The protein below binds the small molecule below.
Small molecule (SMILES): CC(C)C[C@@H](C=O)NC(=O)[C@H](CC(C)C)NC(=O)[C@H](CC(C)C)NC(=O)OCc1ccccc1

Sequence of chain 1.NA:
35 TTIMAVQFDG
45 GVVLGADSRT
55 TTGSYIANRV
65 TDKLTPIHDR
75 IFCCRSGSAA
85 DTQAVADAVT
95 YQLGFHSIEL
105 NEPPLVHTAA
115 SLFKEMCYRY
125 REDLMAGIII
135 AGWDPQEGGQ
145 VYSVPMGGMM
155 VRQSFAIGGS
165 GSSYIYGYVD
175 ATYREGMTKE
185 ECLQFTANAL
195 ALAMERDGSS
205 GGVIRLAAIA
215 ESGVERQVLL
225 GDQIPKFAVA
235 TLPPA

Sequence of chain 1.OA:
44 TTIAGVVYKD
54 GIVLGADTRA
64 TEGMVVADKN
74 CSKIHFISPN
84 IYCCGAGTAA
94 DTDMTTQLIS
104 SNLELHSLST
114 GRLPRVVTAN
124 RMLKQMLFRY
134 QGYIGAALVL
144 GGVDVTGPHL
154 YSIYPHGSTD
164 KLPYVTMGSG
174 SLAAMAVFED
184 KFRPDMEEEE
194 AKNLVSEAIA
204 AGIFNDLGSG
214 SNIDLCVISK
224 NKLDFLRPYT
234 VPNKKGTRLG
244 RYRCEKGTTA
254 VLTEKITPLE

Binding-site contacts:
Ligand atom C27 contacts residue MET129 of chain 1.NA at 3.7 Å (hydrophobic).
Ligand atom O34 contacts residue THR55 of chain 1.NA at 2.7 Å (h-bond).
Ligand atom O32 contacts residue ALA83 of chain 1.NA at 2.9 Å (h-bond).
Ligand atom C22 contacts residue THR35 of chain 1.NA at 3.3 Å.
Ligand atom C21 contacts residue THR86 of chain 1.NA at 3.6 Å.
Ligand atom C21 contacts residue GLY81 of chain 1.NA at 3.8 Å.
Ligand atom N13 contacts residue THR55 of chain 1.NA at 3.6 Å.
Ligand atom O32 contacts residue SER82 of chain 1.NA at 3.6 Å.
Ligand atom C15 contacts residue THR55 of chain 1.NA at 3.6 Å.
Ligand atom C24 contacts residue GLY81 of chain 1.NA at 3.3 Å.
Ligand atom C12 contacts residue ALA83 of chain 1.NA at 4.0 Å (hydrophobic).
Ligand atom C6 contacts residue ASP85 of chain 1.NA at 3.8 Å.
Ligand atom C20 contacts residue THR65 of chain 1.NA at 3.8 Å.
Ligand atom O33 contacts residue THR35 of chain 1.NA at 3.0 Å (h-bond).
Ligand atom C18 contacts residue GLY81 of chain 1.NA at 3.5 Å.
Ligand atom C20 contacts residue ALA83 of chain 1.NA at 3.8 Å (hydrophobic).
Ligand atom C21 contacts residue ARG79 of chain 1.NA at 3.3 Å.
Ligand atom C33 contacts residue ALA61 of chain 1.NA at 3.8 Å (hydrophobic).
Ligand atom N16 contacts residue ARG53 of chain 1.NA at 3.9 Å.
Ligand atom C20 contacts residue ARG79 of chain 1.NA at 3.4 Å.
Ligand atom C2 contacts residue SER82 of chain 1.NA at 3.3 Å.
Ligand atom C18 contacts residue THR54 of chain 1.NA at 3.8 Å.
Ligand atom C17 contacts residue GLY81 of chain 1.NA at 3.7 Å.
Ligand atom C20 contacts residue THR54 of chain 1.NA at 3.8 Å.
Ligand atom C2 contacts residue HIS159 of chain 1.OA at 3.7 Å.
Ligand atom C15 contacts residue THR54 of chain 1.NA at 3.8 Å.
Ligand atom C14 contacts residue GLY81 of chain 1.NA at 3.5 Å.
Ligand atom N13 contacts residue THR54 of chain 1.NA at 4.0 Å.
Ligand atom C3 contacts residue SER82 of chain 1.NA at 3.7 Å.
Ligand atom C1 contacts residue HIS159 of chain 1.OA at 3.4 Å.
Ligand atom O33 contacts residue GLY81 of chain 1.NA at 3.7 Å.
Ligand atom C1 contacts residue SER82 of chain 1.NA at 3.4 Å.
Ligand atom C33 contacts residue TYR157 of chain 1.OA at 3.9 Å (hydrophobic).
Ligand atom C6 contacts residue SER82 of chain 1.NA at 3.9 Å.
Ligand atom N16 contacts residue THR55 of chain 1.NA at 4.0 Å.
Ligand atom C1 contacts residue ASP85 of chain 1.NA at 3.7 Å.
Ligand atom O34 contacts residue THR54 of chain 1.NA at 3.6 Å.
Ligand atom N16 contacts residue THR54 of chain 1.NA at 3.7 Å.
Ligand atom C32 contacts residue THR56 of chain 1.NA at 4.0 Å.
Ligand atom C22 contacts residue GLY81 of chain 1.NA at 3.1 Å.